Sequence of chain 1.A:
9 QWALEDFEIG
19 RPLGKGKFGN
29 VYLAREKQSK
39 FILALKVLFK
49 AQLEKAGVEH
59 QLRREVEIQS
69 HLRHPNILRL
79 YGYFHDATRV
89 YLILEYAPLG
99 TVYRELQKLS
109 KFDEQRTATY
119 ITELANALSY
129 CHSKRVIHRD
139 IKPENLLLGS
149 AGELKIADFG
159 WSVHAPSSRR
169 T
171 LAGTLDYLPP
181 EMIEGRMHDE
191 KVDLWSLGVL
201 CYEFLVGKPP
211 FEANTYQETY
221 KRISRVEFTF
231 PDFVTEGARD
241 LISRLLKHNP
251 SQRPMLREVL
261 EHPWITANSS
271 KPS

Binding-site contacts:
Ligand atom C5 contacts residue ARG61 of chain 1.A at 4.0 Å.
Ligand atom C17 contacts residue VAL88 of chain 1.A at 4.1 Å (hydrophobic).
Ligand atom C7 contacts residue TYR81 of chain 1.A at 3.9 Å (hydrophobic).
Ligand atom C12 contacts residue VAL88 of chain 1.A at 4.2 Å (hydrophobic).
Ligand atom C1 contacts residue ARG61 of chain 1.A at 3.9 Å.
Ligand atom C14 contacts residue GLU57 of chain 1.A at 4.1 Å.
Ligand atom N1 contacts residue ARG61 of chain 1.A at 3.8 Å.
Ligand atom C15 contacts residue ARG61 of chain 1.A at 3.9 Å.
Ligand atom C16 contacts residue TYR81 of chain 1.A at 3.9 Å (hydrophobic).
Ligand atom C6 contacts residue TYR81 of chain 1.A at 3.4 Å (hydrophobic).
Ligand atom C17 contacts residue TYR81 of chain 1.A at 3.6 Å (hydrophobic).
Ligand atom C3 contacts residue ARG61 of chain 1.A at 3.6 Å.
Ligand atom C10 contacts residue HIS83 of chain 1.A at 3.3 Å.
Ligand atom C5 contacts residue TYR81 of chain 1.A at 4.2 Å (hydrophobic).
Ligand atom C14 contacts residue ARG61 of chain 1.A at 3.8 Å.
Ligand atom C14 contacts residue LEU60 of chain 1.A at 3.9 Å (hydrophobic).
Ligand atom C9 contacts residue GLU65 of chain 1.A at 3.5 Å.
Ligand atom C8 contacts residue ARG61 of chain 1.A at 4.0 Å.
Ligand atom C13 contacts residue VAL88 of chain 1.A at 4.5 Å (hydrophobic).
Ligand atom C7 contacts residue VAL64 of chain 1.A at 4.1 Å (hydrophobic).
Ligand atom C9 contacts residue ARG61 of chain 1.A at 3.8 Å.
Ligand atom C16 contacts residue LEU60 of chain 1.A at 4.0 Å (hydrophobic).
Ligand atom C15 contacts residue LEU60 of chain 1.A at 3.4 Å (hydrophobic).
Ligand atom C11 contacts residue HIS83 of chain 1.A at 3.9 Å.
Ligand atom C8 contacts residue GLU65 of chain 1.A at 4.0 Å.
Ligand atom N2 contacts residue ARG61 of chain 1.A at 3.6 Å.
Ligand atom C8 contacts residue VAL64 of chain 1.A at 4.3 Å (hydrophobic).
Ligand atom C11 contacts residue VAL88 of chain 1.A at 4.2 Å (hydrophobic).
Ligand atom O1 contacts residue ARG61 of chain 1.A at 2.8 Å (salt-bridge).
Ligand atom C16 contacts residue VAL88 of chain 1.A at 4.2 Å (hydrophobic).
Ligand atom C2 contacts residue ARG61 of chain 1.A at 4.4 Å.
Ligand atom C4 contacts residue ARG61 of chain 1.A at 3.6 Å.
Ligand atom C6 contacts residue ARG61 of chain 1.A at 4.3 Å.
Ligand atom C7 contacts residue ARG61 of chain 1.A at 4.3 Å.

This protein binds this small molecule.
Small molecule (SMILES): O=C(Cn1cnc2ccccc21)NCCc1ccccc1